Binding-site contacts:
Ligand atom O01 contacts residue SER801 of chain 1.A at 3.4 Å (h-bond).
Ligand atom C17 contacts residue TRP808 of chain 1.A at 3.9 Å (hydrophobic).
Ligand atom C38 contacts residue GLU877 of chain 1.A at 3.2 Å.
Ligand atom C30 contacts residue MET950 of chain 1.A at 3.4 Å (hydrophobic).
Ligand atom C27 contacts residue MET800 of chain 1.A at 3.6 Å (hydrophobic).
Ligand atom C33 contacts residue ILE960 of chain 1.A at 3.5 Å (hydrophobic).
Ligand atom C11 contacts residue MET800 of chain 1.A at 3.8 Å (hydrophobic).
Ligand atom C39 contacts residue VAL879 of chain 1.A at 3.5 Å (hydrophobic).
Ligand atom O21 contacts residue MET800 of chain 1.A at 3.1 Å.
Ligand atom O21 contacts residue SER801 of chain 1.A at 3.1 Å (h-bond).
Ligand atom C15 contacts residue GLU796 of chain 1.A at 3.0 Å.
Ligand atom C24 contacts residue GLN887 of chain 1.A at 3.4 Å.
Ligand atom C10 contacts residue ILE799 of chain 1.A at 3.5 Å (hydrophobic).
Ligand atom C26 contacts residue MET800 of chain 1.A at 3.9 Å (hydrophobic).
Ligand atom N40 contacts residue VAL879 of chain 1.A at 3.7 Å.
Ligand atom C28 contacts residue MET800 of chain 1.A at 3.8 Å (hydrophobic).
Ligand atom C39 contacts residue VAL878 of chain 1.A at 3.9 Å (hydrophobic).
Ligand atom C31 contacts residue MET950 of chain 1.A at 3.4 Å (hydrophobic).
Ligand atom N13 contacts residue ARG798 of chain 1.A at 3.1 Å.
Ligand atom C25 contacts residue GLN887 of chain 1.A at 3.3 Å.
Ligand atom C32 contacts residue ILE960 of chain 1.A at 3.6 Å (hydrophobic).
Ligand atom N13 contacts residue TRP808 of chain 1.A at 3.8 Å.
Ligand atom C39 contacts residue GLU877 of chain 1.A at 3.4 Å.
Ligand atom C34 contacts residue MET950 of chain 1.A at 3.5 Å (hydrophobic).
Ligand atom C14 contacts residue ARG798 of chain 1.A at 3.4 Å.
Ligand atom C28 contacts residue GLN887 of chain 1.A at 3.9 Å.
Ligand atom C10 contacts residue SER801 of chain 1.A at 3.7 Å.
Ligand atom C11 contacts residue ARG798 of chain 1.A at 3.8 Å.
Ligand atom N37 contacts residue ILE876 of chain 1.A at 3.9 Å.
Ligand atom C12 contacts residue ARG798 of chain 1.A at 3.5 Å.
Ligand atom C15 contacts residue ARG798 of chain 1.A at 3.6 Å.
Ligand atom C14 contacts residue TRP808 of chain 1.A at 3.7 Å (hydrophobic).
Ligand atom C29 contacts residue MET950 of chain 1.A at 3.8 Å (hydrophobic).
Ligand atom C16 contacts residue ARG798 of chain 1.A at 3.9 Å.
Ligand atom C10 contacts residue MET800 of chain 1.A at 3.6 Å (hydrophobic).
Ligand atom C15 contacts residue TRP808 of chain 1.A at 3.3 Å (hydrophobic).
Ligand atom C20 contacts residue MET800 of chain 1.A at 3.8 Å (hydrophobic).
Ligand atom C08 contacts residue MET800 of chain 1.A at 3.7 Å (hydrophobic).
Ligand atom C11 contacts residue ILE799 of chain 1.A at 3.6 Å (hydrophobic).
Ligand atom C09 contacts residue MET800 of chain 1.A at 3.6 Å (hydrophobic).

A protein and the small-molecule ligand that binds it are described below.
Small molecule (SMILES): CCNC(=O)[C@H](Cc1ccc(C#Cc2ccc3nccnc3c2)cc1)NC(=O)c1ccc2nc(C)c(C)nc2c1

Sequence of chain 1.A:
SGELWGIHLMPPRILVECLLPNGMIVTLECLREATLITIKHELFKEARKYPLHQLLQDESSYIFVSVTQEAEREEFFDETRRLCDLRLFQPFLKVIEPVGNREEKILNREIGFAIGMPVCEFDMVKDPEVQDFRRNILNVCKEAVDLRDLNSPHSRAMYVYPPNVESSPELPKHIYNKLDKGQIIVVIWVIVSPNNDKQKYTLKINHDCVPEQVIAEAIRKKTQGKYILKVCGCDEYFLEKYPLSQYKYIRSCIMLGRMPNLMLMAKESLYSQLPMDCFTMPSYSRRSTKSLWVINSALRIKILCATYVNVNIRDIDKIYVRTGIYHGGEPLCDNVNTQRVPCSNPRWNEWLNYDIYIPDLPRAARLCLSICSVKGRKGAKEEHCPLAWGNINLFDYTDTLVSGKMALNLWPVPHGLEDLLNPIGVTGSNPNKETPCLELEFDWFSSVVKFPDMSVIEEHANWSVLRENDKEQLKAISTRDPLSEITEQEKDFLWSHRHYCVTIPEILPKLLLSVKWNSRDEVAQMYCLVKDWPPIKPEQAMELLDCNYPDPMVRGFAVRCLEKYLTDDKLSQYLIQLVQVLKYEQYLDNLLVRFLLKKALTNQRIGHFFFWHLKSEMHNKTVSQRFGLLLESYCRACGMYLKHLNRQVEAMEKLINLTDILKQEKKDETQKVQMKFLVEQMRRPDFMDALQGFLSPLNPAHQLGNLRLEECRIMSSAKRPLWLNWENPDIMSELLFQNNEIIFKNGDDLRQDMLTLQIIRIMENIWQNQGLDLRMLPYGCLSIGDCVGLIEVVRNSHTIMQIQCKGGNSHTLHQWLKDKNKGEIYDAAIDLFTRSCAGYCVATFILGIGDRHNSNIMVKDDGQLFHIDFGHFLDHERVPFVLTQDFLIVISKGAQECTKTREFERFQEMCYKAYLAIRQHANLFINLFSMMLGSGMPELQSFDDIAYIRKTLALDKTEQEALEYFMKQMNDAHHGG